This protein binds this small molecule.
Small molecule (SMILES): OC[C@H]1O[C@@H](O)[C@H](O)[C@@H](O)[C@@H]1O

Binding-site contacts:
Ligand atom C2 contacts residue GLN236 of chain 3.A at 3.7 Å.
Ligand atom C6 contacts residue CYS257 of chain 3.A at 4.1 Å (hydrophobic).
Ligand atom C4 contacts residue CYS239 of chain 3.A at 3.8 Å (hydrophobic).
Ligand atom C2 contacts residue CYS257 of chain 3.A at 4.2 Å (hydrophobic).
Ligand atom C2 contacts residue ASN258 of chain 3.A at 4.2 Å.
Ligand atom C4 contacts residue THR304 of chain 3.A at 3.6 Å.
Ligand atom C3 contacts residue GLN236 of chain 3.A at 4.0 Å.
Ligand atom C5 contacts residue CYS257 of chain 3.A at 4.3 Å (hydrophobic).
Ligand atom O5 contacts residue CYS257 of chain 3.A at 4.2 Å.
Ligand atom O4 contacts residue CYS257 of chain 3.A at 4.5 Å.
Ligand atom O1 contacts residue ASN258 of chain 3.A at 2.8 Å (h-bond).
Ligand atom O5 contacts residue ASN258 of chain 3.A at 4.0 Å.
Ligand atom O3 contacts residue LEU303 of chain 3.A at 3.9 Å.
Ligand atom C3 contacts residue CYS239 of chain 3.A at 4.3 Å (hydrophobic).
Ligand atom O4 contacts residue CYS239 of chain 3.A at 4.2 Å.
Ligand atom O2 contacts residue ASN258 of chain 3.A at 4.5 Å.
Ligand atom O4 contacts residue THR304 of chain 3.A at 2.6 Å (h-bond).
Ligand atom O2 contacts residue GLN236 of chain 3.A at 3.0 Å (h-bond).
Ligand atom O3 contacts residue THR304 of chain 3.A at 3.7 Å.
Ligand atom O3 contacts residue CYS239 of chain 3.A at 3.8 Å.
Ligand atom O3 contacts residue GLN236 of chain 3.A at 3.1 Å (h-bond).
Ligand atom C1 contacts residue ASN258 of chain 3.A at 3.8 Å.
Ligand atom C4 contacts residue CYS257 of chain 3.A at 3.7 Å (hydrophobic).
Ligand atom C6 contacts residue THR304 of chain 3.A at 4.4 Å.

Sequence of chain 3.A:
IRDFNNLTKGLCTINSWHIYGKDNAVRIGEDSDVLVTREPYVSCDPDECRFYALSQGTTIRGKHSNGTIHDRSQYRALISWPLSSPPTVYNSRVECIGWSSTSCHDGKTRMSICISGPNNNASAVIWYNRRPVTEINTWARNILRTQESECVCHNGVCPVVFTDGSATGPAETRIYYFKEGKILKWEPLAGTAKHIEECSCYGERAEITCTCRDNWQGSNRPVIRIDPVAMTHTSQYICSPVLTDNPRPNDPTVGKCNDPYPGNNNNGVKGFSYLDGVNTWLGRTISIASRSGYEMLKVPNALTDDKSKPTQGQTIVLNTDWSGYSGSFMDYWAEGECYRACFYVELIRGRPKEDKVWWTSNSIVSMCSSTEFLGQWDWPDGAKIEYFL